A small-molecule ligand and the protein it binds are described below.
Small molecule (SMILES): CC(=O)N[C@H]1[C@H](O[C@H]2[C@H](O)[C@@H](NC(C)=O)CO[C@@H]2CO)O[C@H](CO)[C@@H](O)[C@@H]1O

Sequence of chain 1.K:
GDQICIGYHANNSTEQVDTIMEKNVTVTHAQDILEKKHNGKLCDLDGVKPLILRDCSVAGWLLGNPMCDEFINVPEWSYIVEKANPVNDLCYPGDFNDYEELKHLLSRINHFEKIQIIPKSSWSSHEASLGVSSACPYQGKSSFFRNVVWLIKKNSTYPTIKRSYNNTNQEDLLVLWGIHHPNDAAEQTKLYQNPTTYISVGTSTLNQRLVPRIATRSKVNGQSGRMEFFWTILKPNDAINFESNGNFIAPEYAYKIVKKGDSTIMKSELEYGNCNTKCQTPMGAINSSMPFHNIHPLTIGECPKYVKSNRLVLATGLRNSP

Binding-site contacts:
Ligand atom C5 contacts residue ASN27 of chain 1.K at 3.2 Å.
Ligand atom O7 contacts residue GLN19 of chain 1.K at 4.1 Å.
Ligand atom C4 contacts residue ASN27 of chain 1.K at 3.6 Å.
Ligand atom O3 contacts residue ASN27 of chain 1.K at 4.1 Å.
Ligand atom C2 contacts residue ASN27 of chain 1.K at 2.7 Å.
Ligand atom C6 contacts residue ASN27 of chain 1.K at 3.1 Å.
Ligand atom C6 contacts residue GLN19 of chain 1.K at 3.4 Å.
Ligand atom C6 contacts residue ARG314 of chain 1.K at 3.8 Å.
Ligand atom O5 contacts residue ASN27 of chain 1.K at 2.4 Å (h-bond).
Ligand atom O6 contacts residue GLN19 of chain 1.K at 3.6 Å.
Ligand atom C3 contacts residue ASN27 of chain 1.K at 3.5 Å.
Ligand atom N2 contacts residue ASN27 of chain 1.K at 3.8 Å.
Ligand atom O6 contacts residue ARG314 of chain 1.K at 3.0 Å (salt-bridge).
Ligand atom C1 contacts residue ASN27 of chain 1.K at 1.5 Å.
Ligand atom O6 contacts residue ASN27 of chain 1.K at 2.9 Å (h-bond).